Binding-site contacts:
Ligand atom C5 contacts residue TYR247 of chain 1.B at 3.4 Å (hydrophobic).
Ligand atom C8 contacts residue MET267 of chain 1.B at 3.8 Å (hydrophobic).
Ligand atom N4 contacts residue TYR247 of chain 1.B at 3.4 Å (h-bond).
Ligand atom C1 contacts residue MET267 of chain 1.B at 3.4 Å (hydrophobic).
Ligand atom C12 contacts residue LYS272 of chain 1.B at 3.3 Å.
Ligand atom C10 contacts residue MET267 of chain 1.B at 3.7 Å (hydrophobic).
Ligand atom C2 contacts residue MET267 of chain 1.B at 3.5 Å (hydrophobic).
Ligand atom N4 contacts residue MET267 of chain 1.B at 3.6 Å.
Ligand atom N27 contacts residue ILE246 of chain 1.B at 3.8 Å.
Ligand atom C26 contacts residue PHE283 of chain 1.B at 3.7 Å (hydrophobic).
Ligand atom F16 contacts residue GLU275 of chain 1.B at 3.8 Å.
Ligand atom C10 contacts residue GLY279 of chain 1.B at 3.6 Å.
Ligand atom F16 contacts residue PRO266 of chain 1.B at 3.2 Å.
Ligand atom C29 contacts residue ILE246 of chain 1.B at 3.7 Å (hydrophobic).
Ligand atom C5 contacts residue GLY279 of chain 1.B at 3.8 Å.
Ligand atom N24 contacts residue PHE250 of chain 1.B at 3.8 Å.
Ligand atom C29 contacts residue GLN280 of chain 1.B at 3.4 Å.
Ligand atom C13 contacts residue GLU275 of chain 1.B at 3.6 Å.
Ligand atom C13 contacts residue LYS272 of chain 1.B at 3.6 Å.
Ligand atom C5 contacts residue MET267 of chain 1.B at 3.5 Å (hydrophobic).
Ligand atom C13 contacts residue VAL276 of chain 1.B at 3.6 Å (hydrophobic).
Ligand atom N4 contacts residue GLN280 of chain 1.B at 3.6 Å.
Ligand atom C19 contacts residue PHE283 of chain 1.B at 3.6 Å (hydrophobic).
Ligand atom C7 contacts residue GLY279 of chain 1.B at 3.8 Å.
Ligand atom C21 contacts residue PHE283 of chain 1.B at 3.8 Å (hydrophobic).
Ligand atom N6 contacts residue GLY279 of chain 1.B at 3.7 Å.
Ligand atom C30 contacts residue PHE283 of chain 1.B at 3.7 Å (hydrophobic).
Ligand atom N9 contacts residue TYR247 of chain 1.B at 2.6 Å (h-bond).
Ligand atom C2 contacts residue PHE283 of chain 1.B at 3.7 Å (hydrophobic).
Ligand atom N27 contacts residue PHE283 of chain 1.B at 3.5 Å.
Ligand atom N17 contacts residue PHE283 of chain 1.B at 3.5 Å.
Ligand atom N9 contacts residue MET267 of chain 1.B at 3.7 Å.
Ligand atom O20 contacts residue PHE283 of chain 1.B at 3.4 Å.
Ligand atom C18 contacts residue PHE283 of chain 1.B at 3.3 Å (hydrophobic).
Ligand atom C19 contacts residue PHE250 of chain 1.B at 3.8 Å (hydrophobic).
Ligand atom C12 contacts residue GLU275 of chain 1.B at 3.5 Å.
Ligand atom C14 contacts residue PRO266 of chain 1.B at 3.5 Å (hydrophobic).
Ligand atom C8 contacts residue GLY279 of chain 1.B at 3.4 Å.
Ligand atom C29 contacts residue VAL232 of chain 1.B at 3.8 Å (hydrophobic).
Ligand atom O28 contacts residue GLN280 of chain 1.B at 3.0 Å (h-bond).

This small molecule binds to this protein.
Small molecule (SMILES): CN(C)C(=O)c1cnn(C)c1C(=O)Nc1ccn2cc(-c3cccc(F)c3)nc2n1

Sequence of chain 1.B:
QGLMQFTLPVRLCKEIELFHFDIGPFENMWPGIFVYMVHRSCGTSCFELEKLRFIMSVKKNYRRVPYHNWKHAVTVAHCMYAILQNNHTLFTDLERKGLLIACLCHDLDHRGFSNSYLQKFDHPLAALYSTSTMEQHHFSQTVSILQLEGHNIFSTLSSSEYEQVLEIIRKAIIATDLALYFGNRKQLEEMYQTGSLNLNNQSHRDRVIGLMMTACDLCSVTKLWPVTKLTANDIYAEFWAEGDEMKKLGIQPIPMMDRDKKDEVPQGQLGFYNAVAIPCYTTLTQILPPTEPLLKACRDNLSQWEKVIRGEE